Binding-site contacts:
Ligand atom C8 contacts residue THR1097 of chain 1.B at 3.9 Å.
Ligand atom C6 contacts residue PHE1100 of chain 1.B at 3.6 Å (hydrophobic).
Ligand atom C4 contacts residue HIS1098 of chain 1.B at 4.2 Å.
Ligand atom C5 contacts residue HIS1098 of chain 1.B at 4.2 Å.
Ligand atom O4 contacts residue HIS1098 of chain 1.B at 3.7 Å.
Ligand atom C3 contacts residue ASN1095 of chain 1.B at 3.8 Å.
Ligand atom N2 contacts residue THR1097 of chain 1.B at 2.8 Å (h-bond).
Ligand atom C8 contacts residue ASN1095 of chain 1.B at 3.9 Å.
Ligand atom C7 contacts residue THR1097 of chain 1.B at 3.8 Å.
Ligand atom C5 contacts residue PHE1100 of chain 1.B at 3.7 Å (hydrophobic).
Ligand atom O3 contacts residue THR1097 of chain 1.B at 4.0 Å.
Ligand atom C3 contacts residue THR1097 of chain 1.B at 3.5 Å.
Ligand atom O5 contacts residue PHE1100 of chain 1.B at 3.9 Å.
Ligand atom N2 contacts residue ASN1095 of chain 1.B at 2.9 Å (h-bond).
Ligand atom C7 contacts residue ASN1095 of chain 1.B at 3.4 Å.
Ligand atom C5 contacts residue ASN1095 of chain 1.B at 3.7 Å.
Ligand atom C1 contacts residue PHE1100 of chain 1.B at 4.4 Å (hydrophobic).
Ligand atom O7 contacts residue HIS1098 of chain 1.B at 4.5 Å.
Ligand atom C4 contacts residue ASN1095 of chain 1.B at 4.3 Å.
Ligand atom O5 contacts residue ASN1095 of chain 1.B at 2.4 Å (h-bond).
Ligand atom C1 contacts residue ASN1095 of chain 1.B at 1.4 Å.
Ligand atom N2 contacts residue HIS1098 of chain 1.B at 4.0 Å.
Ligand atom C1 contacts residue THR1097 of chain 1.B at 3.9 Å.
Ligand atom C3 contacts residue HIS1098 of chain 1.B at 3.8 Å.
Ligand atom O7 contacts residue ASN1095 of chain 1.B at 3.6 Å (h-bond).
Ligand atom C2 contacts residue THR1097 of chain 1.B at 3.5 Å.
Ligand atom C2 contacts residue ASN1095 of chain 1.B at 2.5 Å.
Ligand atom O6 contacts residue PHE1100 of chain 1.B at 4.2 Å.

This small molecule binds to this protein.
Small molecule (SMILES): CC(=O)N[C@H]1[C@H](O[C@H]2[C@H](O)[C@@H](NC(C)=O)CO[C@@H]2CO)O[C@H](CO)[C@@H](O)[C@@H]1O

Sequence of chain 1.B:
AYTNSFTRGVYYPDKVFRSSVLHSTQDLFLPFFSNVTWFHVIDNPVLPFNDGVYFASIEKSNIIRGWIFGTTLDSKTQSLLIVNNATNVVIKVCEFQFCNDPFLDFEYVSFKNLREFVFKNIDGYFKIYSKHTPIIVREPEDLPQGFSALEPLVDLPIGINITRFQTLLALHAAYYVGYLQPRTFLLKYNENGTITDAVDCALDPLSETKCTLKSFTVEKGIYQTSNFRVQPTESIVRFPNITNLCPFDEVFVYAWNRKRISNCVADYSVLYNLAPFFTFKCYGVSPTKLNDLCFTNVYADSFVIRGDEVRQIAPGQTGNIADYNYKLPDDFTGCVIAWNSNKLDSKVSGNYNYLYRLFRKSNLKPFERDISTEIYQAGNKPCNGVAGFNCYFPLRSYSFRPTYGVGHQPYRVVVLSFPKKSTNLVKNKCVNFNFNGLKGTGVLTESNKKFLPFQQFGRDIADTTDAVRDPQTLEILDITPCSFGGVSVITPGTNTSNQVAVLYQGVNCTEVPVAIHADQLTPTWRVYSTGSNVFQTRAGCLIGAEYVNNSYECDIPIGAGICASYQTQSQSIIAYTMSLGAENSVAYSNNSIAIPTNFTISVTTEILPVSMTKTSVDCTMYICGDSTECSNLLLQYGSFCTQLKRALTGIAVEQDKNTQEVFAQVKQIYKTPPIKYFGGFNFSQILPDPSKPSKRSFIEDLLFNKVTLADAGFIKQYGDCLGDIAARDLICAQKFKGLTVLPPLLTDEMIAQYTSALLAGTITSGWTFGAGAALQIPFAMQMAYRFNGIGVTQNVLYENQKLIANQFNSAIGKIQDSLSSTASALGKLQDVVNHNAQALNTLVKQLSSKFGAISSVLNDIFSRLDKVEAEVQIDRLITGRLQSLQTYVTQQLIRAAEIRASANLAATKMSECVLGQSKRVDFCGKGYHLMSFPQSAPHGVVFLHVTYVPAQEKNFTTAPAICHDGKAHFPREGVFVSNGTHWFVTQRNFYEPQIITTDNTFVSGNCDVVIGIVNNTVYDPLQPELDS